A protein and the small-molecule ligand that binds it are described below.
Small molecule (SMILES): CC(=O)N[C@@H]1[C@@H](O)[C@H](O)[C@@H](CO)O[C@H]1O

Binding-site contacts:
Ligand atom N2 contacts residue ASN130 of chain 1.A at 2.7 Å (h-bond).
Ligand atom C1 contacts residue THR132 of chain 1.A at 4.3 Å.
Ligand atom C6 contacts residue THR132 of chain 1.A at 3.6 Å.
Ligand atom O6 contacts residue ASP133 of chain 1.A at 4.1 Å.
Ligand atom C1 contacts residue ASN130 of chain 1.A at 1.4 Å.
Ligand atom C6 contacts residue ASP133 of chain 1.A at 4.3 Å.
Ligand atom C5 contacts residue THR132 of chain 1.A at 3.9 Å.
Ligand atom C5 contacts residue ASN130 of chain 1.A at 3.6 Å.
Ligand atom C4 contacts residue ASN130 of chain 1.A at 4.0 Å.
Ligand atom O6 contacts residue THR132 of chain 1.A at 4.2 Å.
Ligand atom C3 contacts residue ASN130 of chain 1.A at 3.6 Å.
Ligand atom C7 contacts residue ASN130 of chain 1.A at 3.2 Å.
Ligand atom O5 contacts residue THR132 of chain 1.A at 3.6 Å.
Ligand atom O7 contacts residue ASN130 of chain 1.A at 3.2 Å (h-bond).
Ligand atom O5 contacts residue ASP133 of chain 1.A at 3.9 Å.
Ligand atom O5 contacts residue ASN130 of chain 1.A at 2.4 Å (h-bond).
Ligand atom C2 contacts residue ASN130 of chain 1.A at 2.2 Å.
Ligand atom C8 contacts residue ASN130 of chain 1.A at 4.5 Å.

Sequence of chain 1.A:
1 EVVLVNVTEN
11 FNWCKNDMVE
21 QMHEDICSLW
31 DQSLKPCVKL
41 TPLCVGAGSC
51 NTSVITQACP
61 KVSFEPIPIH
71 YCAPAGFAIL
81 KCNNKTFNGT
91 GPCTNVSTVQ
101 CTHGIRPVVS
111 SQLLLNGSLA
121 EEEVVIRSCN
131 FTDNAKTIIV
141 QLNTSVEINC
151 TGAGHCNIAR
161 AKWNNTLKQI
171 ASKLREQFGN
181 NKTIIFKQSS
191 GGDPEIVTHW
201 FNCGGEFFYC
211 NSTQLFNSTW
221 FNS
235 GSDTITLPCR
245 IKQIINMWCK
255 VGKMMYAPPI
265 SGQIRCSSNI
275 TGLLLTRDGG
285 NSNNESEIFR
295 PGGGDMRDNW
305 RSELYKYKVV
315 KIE